This protein binds this small molecule.
Small molecule (SMILES): CC(=O)N[C@@H]1[C@@H](O)[C@H](O)[C@@H](CO)O[C@H]1O

Binding-site contacts:
Ligand atom O6 contacts residue ILE796 of chain 1.C at 3.8 Å.
Ligand atom C7 contacts residue TYR798 of chain 1.C at 4.2 Å (hydrophobic).
Ligand atom O7 contacts residue ASN711 of chain 1.B at 3.5 Å (h-bond).
Ligand atom C3 contacts residue ASN711 of chain 1.B at 3.8 Å.
Ligand atom C4 contacts residue ASN711 of chain 1.B at 4.3 Å.
Ligand atom C5 contacts residue ASN711 of chain 1.B at 3.7 Å.
Ligand atom C2 contacts residue ASN711 of chain 1.B at 2.5 Å.
Ligand atom N2 contacts residue ASN711 of chain 1.B at 2.9 Å (h-bond).
Ligand atom C6 contacts residue ILE796 of chain 1.C at 3.7 Å (hydrophobic).
Ligand atom C1 contacts residue ASN711 of chain 1.B at 1.4 Å.
Ligand atom C8 contacts residue ASN711 of chain 1.B at 4.4 Å.
Ligand atom O6 contacts residue ASN711 of chain 1.B at 4.4 Å.
Ligand atom O5 contacts residue ASN711 of chain 1.B at 2.4 Å (h-bond).
Ligand atom O3 contacts residue TYR798 of chain 1.C at 4.3 Å.
Ligand atom C8 contacts residue ILE1132 of chain 1.B at 4.4 Å (hydrophobic).
Ligand atom C7 contacts residue ASN711 of chain 1.B at 3.3 Å.
Ligand atom C2 contacts residue TYR798 of chain 1.C at 4.4 Å (hydrophobic).
Ligand atom O7 contacts residue TYR798 of chain 1.C at 3.3 Å.

Sequence of chain 1.C:
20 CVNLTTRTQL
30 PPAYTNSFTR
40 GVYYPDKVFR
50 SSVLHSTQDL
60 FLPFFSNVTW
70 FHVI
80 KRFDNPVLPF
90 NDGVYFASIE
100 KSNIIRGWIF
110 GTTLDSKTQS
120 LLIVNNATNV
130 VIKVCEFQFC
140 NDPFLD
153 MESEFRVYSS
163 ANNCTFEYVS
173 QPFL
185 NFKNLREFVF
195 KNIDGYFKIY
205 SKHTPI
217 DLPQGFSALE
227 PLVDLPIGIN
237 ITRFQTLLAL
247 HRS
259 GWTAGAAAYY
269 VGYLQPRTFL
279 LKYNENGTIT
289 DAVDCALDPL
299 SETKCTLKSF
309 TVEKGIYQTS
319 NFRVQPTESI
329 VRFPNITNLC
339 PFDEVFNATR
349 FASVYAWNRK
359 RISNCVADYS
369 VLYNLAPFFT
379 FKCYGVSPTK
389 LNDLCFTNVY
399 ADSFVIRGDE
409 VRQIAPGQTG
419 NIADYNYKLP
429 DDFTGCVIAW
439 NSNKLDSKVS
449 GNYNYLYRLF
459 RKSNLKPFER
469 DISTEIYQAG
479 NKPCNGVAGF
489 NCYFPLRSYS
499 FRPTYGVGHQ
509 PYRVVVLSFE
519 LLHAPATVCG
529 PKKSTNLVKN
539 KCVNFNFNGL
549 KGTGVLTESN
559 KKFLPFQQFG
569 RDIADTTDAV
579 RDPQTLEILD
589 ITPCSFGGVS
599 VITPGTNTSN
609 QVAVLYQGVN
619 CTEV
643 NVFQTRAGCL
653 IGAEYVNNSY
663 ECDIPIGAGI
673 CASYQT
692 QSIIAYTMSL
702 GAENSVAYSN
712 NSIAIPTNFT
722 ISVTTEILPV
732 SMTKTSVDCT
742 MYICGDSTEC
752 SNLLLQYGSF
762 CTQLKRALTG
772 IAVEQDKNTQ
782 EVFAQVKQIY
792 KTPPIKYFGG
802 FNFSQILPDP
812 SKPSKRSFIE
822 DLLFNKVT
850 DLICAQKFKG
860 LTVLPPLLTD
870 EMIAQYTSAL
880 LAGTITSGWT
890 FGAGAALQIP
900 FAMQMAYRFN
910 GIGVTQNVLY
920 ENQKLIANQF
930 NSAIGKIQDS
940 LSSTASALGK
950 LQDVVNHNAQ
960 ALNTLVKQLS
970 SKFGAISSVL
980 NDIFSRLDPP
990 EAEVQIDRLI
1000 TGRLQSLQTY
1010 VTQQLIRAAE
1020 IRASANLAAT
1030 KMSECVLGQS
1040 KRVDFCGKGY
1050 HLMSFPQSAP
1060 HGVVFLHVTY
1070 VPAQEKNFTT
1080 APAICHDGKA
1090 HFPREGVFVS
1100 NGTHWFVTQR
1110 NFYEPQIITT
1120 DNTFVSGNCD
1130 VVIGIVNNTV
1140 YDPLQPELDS

Sequence of chain 1.B:
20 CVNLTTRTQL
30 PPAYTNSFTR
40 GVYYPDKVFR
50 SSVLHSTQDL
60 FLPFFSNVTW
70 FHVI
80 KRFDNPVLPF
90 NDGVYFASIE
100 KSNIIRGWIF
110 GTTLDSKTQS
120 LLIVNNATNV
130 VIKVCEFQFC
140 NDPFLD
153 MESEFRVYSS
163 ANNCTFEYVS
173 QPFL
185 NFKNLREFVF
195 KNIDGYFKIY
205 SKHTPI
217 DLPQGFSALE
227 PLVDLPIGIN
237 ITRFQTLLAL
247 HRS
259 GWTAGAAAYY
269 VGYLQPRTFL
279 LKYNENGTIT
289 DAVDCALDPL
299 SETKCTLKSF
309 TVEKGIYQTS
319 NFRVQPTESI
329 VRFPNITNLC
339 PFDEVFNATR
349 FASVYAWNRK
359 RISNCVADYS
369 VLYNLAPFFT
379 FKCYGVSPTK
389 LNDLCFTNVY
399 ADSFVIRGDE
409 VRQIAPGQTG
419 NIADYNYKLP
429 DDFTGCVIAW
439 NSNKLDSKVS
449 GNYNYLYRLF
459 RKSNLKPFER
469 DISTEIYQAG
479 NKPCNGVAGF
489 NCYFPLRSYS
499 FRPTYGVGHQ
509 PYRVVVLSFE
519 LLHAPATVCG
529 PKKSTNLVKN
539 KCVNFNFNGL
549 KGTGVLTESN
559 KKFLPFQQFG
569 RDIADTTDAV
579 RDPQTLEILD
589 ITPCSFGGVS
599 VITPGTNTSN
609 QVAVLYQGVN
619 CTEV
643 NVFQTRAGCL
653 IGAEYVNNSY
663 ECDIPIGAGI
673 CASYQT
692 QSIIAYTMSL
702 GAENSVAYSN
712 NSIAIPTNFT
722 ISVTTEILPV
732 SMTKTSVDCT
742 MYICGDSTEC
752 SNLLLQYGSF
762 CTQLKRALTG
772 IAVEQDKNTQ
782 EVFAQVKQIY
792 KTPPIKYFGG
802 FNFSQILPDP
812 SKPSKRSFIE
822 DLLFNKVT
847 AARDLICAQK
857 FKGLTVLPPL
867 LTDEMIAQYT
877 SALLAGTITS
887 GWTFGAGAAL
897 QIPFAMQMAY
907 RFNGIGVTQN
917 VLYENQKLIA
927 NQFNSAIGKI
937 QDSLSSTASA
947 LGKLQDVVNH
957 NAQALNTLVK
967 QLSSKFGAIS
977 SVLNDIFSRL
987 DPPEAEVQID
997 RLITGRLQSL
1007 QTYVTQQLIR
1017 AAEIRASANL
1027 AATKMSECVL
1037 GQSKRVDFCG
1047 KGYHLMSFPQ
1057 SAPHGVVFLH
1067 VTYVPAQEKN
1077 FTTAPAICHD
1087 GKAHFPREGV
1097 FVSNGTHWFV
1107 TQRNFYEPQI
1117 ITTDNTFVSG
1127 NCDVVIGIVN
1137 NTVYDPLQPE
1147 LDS